The small molecule below binds the protein below.
Small molecule (SMILES): CC[C@H](C)[C@@H](C=O)NC(=O)[C@H](CO)NC(=O)[C@H](CCCCN)NC(=O)[C@@H](N)C(C)C

Sequence of chain 4.A:
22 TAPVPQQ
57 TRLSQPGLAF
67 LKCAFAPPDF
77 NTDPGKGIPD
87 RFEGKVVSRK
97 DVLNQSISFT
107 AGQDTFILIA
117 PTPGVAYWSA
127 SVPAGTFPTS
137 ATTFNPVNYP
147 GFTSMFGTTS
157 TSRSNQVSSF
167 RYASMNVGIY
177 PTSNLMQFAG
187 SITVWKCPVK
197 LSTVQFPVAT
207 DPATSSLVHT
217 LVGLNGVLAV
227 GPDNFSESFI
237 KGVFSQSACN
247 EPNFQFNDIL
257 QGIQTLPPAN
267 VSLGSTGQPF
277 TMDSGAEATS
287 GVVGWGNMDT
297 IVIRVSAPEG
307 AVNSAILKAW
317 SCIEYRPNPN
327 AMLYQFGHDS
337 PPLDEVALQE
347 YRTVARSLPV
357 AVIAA

Binding-site contacts:
Ligand atom CG2 contacts residue PHE71 of chain 4.A at 4.0 Å (hydrophobic).
Ligand atom CD1 contacts residue THR349 of chain 4.A at 4.3 Å.